This protein binds this small molecule.
Small molecule (SMILES): CC(C)C1=CC(=O)C(C)C=C1O

Binding-site contacts:
Ligand atom C6 contacts residue SER119 of chain 1.A at 4.3 Å.
Ligand atom C3 contacts residue 9IX1 of chain 1.H at 4.4 Å.
Ligand atom C2 contacts residue 9IX1 of chain 1.H at 4.1 Å.
Ligand atom C1 contacts residue 9IX1 of chain 1.H at 3.8 Å.
Ligand atom O1 contacts residue SO41 of chain 1.K at 3.8 Å.
Ligand atom C2 contacts residue GLN118 of chain 1.A at 3.9 Å.
Ligand atom O1 contacts residue SER119 of chain 1.A at 3.5 Å (h-bond).
Ligand atom O1 contacts residue 9IX1 of chain 1.H at 3.3 Å.
Ligand atom C1 contacts residue SER119 of chain 1.A at 4.2 Å.
Ligand atom O1 contacts residue ASP116 of chain 1.A at 3.8 Å.
Ligand atom C5 contacts residue 9IX1 of chain 1.H at 4.0 Å.
Ligand atom C contacts residue GLN118 of chain 1.A at 3.5 Å.
Ligand atom C contacts residue ASP116 of chain 1.A at 3.2 Å.
Ligand atom C1 contacts residue ASP116 of chain 1.A at 4.2 Å.
Ligand atom C contacts residue 9IX1 of chain 1.H at 4.1 Å.
Ligand atom C6 contacts residue ASP116 of chain 1.A at 4.4 Å.
Ligand atom C1 contacts residue GLN118 of chain 1.A at 4.1 Å.
Ligand atom C contacts residue SER119 of chain 1.A at 3.2 Å.
Ligand atom C6 contacts residue 9IX1 of chain 1.H at 3.8 Å.

Sequence of chain 1.A:
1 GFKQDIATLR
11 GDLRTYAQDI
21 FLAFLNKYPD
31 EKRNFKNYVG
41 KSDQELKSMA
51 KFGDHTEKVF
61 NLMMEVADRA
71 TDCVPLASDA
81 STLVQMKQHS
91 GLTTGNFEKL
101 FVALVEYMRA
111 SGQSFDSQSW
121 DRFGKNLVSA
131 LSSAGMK